Sequence of chain 1.C:
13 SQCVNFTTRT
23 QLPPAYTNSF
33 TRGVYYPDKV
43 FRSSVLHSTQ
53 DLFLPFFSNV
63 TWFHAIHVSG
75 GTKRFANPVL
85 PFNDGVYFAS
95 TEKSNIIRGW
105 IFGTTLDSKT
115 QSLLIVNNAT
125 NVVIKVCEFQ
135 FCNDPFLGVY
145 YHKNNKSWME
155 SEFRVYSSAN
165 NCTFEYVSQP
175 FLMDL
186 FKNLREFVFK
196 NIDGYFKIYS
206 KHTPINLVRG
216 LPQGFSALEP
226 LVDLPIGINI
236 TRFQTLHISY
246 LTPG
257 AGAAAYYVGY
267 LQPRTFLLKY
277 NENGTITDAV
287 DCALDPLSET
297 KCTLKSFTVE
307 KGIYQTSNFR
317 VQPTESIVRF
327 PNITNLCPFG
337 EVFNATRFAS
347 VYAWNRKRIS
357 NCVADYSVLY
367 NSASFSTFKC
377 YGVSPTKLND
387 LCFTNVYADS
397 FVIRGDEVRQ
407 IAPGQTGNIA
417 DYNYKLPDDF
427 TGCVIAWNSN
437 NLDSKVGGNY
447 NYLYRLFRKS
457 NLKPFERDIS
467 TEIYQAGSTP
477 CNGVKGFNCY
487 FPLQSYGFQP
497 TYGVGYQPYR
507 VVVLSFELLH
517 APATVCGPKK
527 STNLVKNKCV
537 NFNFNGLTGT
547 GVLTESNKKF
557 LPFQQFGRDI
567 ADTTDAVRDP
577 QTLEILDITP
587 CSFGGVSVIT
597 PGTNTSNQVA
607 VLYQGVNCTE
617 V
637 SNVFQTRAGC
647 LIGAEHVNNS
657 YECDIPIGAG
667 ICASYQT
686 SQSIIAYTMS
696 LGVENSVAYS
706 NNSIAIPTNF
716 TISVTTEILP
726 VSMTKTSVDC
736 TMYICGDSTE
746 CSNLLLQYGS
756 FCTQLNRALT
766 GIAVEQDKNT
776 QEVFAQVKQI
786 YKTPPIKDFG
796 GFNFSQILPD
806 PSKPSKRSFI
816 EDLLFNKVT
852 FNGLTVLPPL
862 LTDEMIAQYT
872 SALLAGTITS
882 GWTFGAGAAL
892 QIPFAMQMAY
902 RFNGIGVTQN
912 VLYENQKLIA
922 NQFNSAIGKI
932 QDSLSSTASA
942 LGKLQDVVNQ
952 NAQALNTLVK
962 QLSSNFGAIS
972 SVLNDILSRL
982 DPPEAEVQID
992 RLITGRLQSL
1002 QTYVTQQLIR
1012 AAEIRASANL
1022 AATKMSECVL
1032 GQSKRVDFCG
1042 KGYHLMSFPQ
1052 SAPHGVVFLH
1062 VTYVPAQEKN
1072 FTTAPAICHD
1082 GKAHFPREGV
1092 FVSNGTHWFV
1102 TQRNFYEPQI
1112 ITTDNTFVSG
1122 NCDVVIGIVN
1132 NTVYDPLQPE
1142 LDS

This protein binds this small molecule.
Small molecule (SMILES): CC(=O)N[C@@H]1[C@@H](O)[C@H](O)[C@@H](CO)O[C@H]1O

Binding-site contacts:
Ligand atom C7 contacts residue GLY1128 of chain 1.B at 4.4 Å.
Ligand atom N2 contacts residue ASN706 of chain 1.B at 2.9 Å (h-bond).
Ligand atom C4 contacts residue ASN706 of chain 1.B at 4.2 Å.
Ligand atom O5 contacts residue ASP793 of chain 1.C at 3.5 Å (salt-bridge).
Ligand atom O6 contacts residue ASP793 of chain 1.C at 3.8 Å.
Ligand atom C8 contacts residue GLY1128 of chain 1.B at 3.5 Å.
Ligand atom C1 contacts residue ASN706 of chain 1.B at 1.4 Å.
Ligand atom O5 contacts residue ASN706 of chain 1.B at 2.4 Å (h-bond).
Ligand atom O7 contacts residue ILE1127 of chain 1.B at 4.2 Å.
Ligand atom C2 contacts residue ASN706 of chain 1.B at 2.5 Å.
Ligand atom O7 contacts residue GLY1128 of chain 1.B at 4.4 Å.
Ligand atom C5 contacts residue ASN706 of chain 1.B at 3.6 Å.
Ligand atom C7 contacts residue ASN706 of chain 1.B at 3.6 Å.
Ligand atom C1 contacts residue ASP793 of chain 1.C at 3.9 Å.
Ligand atom O6 contacts residue ILE791 of chain 1.C at 4.1 Å.
Ligand atom O7 contacts residue ASN706 of chain 1.B at 3.8 Å.
Ligand atom C3 contacts residue ASN706 of chain 1.B at 3.8 Å.

Sequence of chain 1.B:
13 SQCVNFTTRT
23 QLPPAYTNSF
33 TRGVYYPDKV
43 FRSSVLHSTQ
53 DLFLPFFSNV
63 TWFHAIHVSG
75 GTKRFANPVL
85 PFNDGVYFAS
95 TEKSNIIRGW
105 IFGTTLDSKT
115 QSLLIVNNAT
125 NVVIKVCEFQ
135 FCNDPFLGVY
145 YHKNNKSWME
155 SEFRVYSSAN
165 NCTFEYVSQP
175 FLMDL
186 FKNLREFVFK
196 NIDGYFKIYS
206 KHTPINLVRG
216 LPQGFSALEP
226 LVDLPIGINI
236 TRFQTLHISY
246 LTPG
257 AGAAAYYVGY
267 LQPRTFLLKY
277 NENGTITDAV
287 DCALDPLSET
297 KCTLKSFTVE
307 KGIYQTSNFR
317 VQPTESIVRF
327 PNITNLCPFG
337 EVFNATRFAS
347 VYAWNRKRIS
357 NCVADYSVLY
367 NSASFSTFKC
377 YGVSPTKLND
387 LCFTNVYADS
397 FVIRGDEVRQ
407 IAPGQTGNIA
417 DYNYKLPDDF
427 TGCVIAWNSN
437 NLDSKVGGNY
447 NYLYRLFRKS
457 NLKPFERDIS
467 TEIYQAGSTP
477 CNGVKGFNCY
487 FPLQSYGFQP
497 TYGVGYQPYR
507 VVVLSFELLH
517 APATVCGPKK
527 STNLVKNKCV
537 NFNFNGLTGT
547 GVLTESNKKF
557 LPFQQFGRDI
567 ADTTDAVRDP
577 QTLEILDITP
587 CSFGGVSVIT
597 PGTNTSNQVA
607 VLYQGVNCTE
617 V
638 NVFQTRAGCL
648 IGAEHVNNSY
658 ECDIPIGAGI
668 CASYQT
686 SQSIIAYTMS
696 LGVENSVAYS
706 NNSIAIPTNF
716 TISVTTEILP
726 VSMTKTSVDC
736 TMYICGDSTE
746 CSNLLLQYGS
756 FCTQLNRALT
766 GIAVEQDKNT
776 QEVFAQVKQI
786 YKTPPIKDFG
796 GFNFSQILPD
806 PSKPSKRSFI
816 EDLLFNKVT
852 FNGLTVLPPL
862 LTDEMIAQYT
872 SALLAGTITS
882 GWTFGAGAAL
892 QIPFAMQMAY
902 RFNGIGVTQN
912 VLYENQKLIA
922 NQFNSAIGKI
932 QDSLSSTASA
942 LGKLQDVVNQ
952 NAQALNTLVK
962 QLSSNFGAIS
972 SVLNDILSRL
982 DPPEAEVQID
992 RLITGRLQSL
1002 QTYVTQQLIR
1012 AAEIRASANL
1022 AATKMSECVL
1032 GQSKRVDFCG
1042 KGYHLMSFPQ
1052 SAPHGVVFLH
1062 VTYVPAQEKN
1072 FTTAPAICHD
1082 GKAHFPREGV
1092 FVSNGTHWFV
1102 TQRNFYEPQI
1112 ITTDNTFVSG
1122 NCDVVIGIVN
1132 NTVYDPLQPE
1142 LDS